Binding-site contacts:
Ligand atom O6 contacts residue HIS215 of chain 1.C at 3.5 Å.
Ligand atom O1B contacts residue ASP311 of chain 1.C at 2.8 Å (salt-bridge).
Ligand atom O2G contacts residue ARG366 of chain 1.C at 3.0 Å (salt-bridge).
Ligand atom C8 contacts residue LEU150 of chain 1.C at 3.7 Å (hydrophobic).
Ligand atom N7 contacts residue HIS215 of chain 1.C at 4.0 Å.
Ligand atom O6 contacts residue TYR374 of chain 1.C at 2.9 Å (h-bond).
Ligand atom C2 contacts residue HIS215 of chain 1.C at 3.5 Å.
Ligand atom O3' contacts residue ASP319 of chain 1.C at 3.6 Å (salt-bridge).
Ligand atom N1 contacts residue HIS215 of chain 1.C at 3.1 Å (h-bond).
Ligand atom C4 contacts residue HIS215 of chain 1.C at 4.0 Å.
Ligand atom C5 contacts residue HIS215 of chain 1.C at 3.5 Å.
Ligand atom C6 contacts residue HIS215 of chain 1.C at 3.3 Å.
Ligand atom O3G contacts residue LYS312 of chain 1.C at 3.5 Å (salt-bridge).
Ligand atom N1 contacts residue GLN375 of chain 1.C at 3.0 Å (h-bond).
Ligand atom O6 contacts residue GLN375 of chain 1.C at 3.1 Å (h-bond).
Ligand atom C1' contacts residue LEU150 of chain 1.C at 4.0 Å (hydrophobic).
Ligand atom O1G contacts residue TYR315 of chain 1.C at 2.8 Å (h-bond).
Ligand atom C4' contacts residue ARG164 of chain 1.C at 4.0 Å.
Ligand atom N2 contacts residue HIS215 of chain 1.C at 3.9 Å.
Ligand atom O2A contacts residue ARG164 of chain 1.C at 4.0 Å.
Ligand atom C6 contacts residue GLN375 of chain 1.C at 3.2 Å.
Ligand atom S1A contacts residue ASP207 of chain 1.C at 3.9 Å.
Ligand atom C6 contacts residue TYR374 of chain 1.C at 3.4 Å (hydrophobic).
Ligand atom C2' contacts residue TYR374 of chain 1.C at 3.6 Å (hydrophobic).
Ligand atom C2 contacts residue GLN375 of chain 1.C at 3.9 Å.
Ligand atom O2G contacts residue TYR315 of chain 1.C at 3.9 Å.
Ligand atom C3' contacts residue ASP319 of chain 1.C at 4.0 Å.
Ligand atom N2 contacts residue HIS370 of chain 1.C at 3.6 Å.
Ligand atom C2' contacts residue ASP319 of chain 1.C at 4.0 Å.
Ligand atom O4' contacts residue ARG164 of chain 1.C at 4.1 Å.
Ligand atom O3' contacts residue GLN149 of chain 1.C at 2.7 Å (h-bond).
Ligand atom S1A contacts residue ARG164 of chain 1.C at 3.1 Å (salt-bridge).
Ligand atom C2' contacts residue LEU150 of chain 1.C at 3.6 Å (hydrophobic).
Ligand atom N3 contacts residue HIS215 of chain 1.C at 4.0 Å.
Ligand atom C3' contacts residue TYR315 of chain 1.C at 3.9 Å (hydrophobic).
Ligand atom PG contacts residue TYR315 of chain 1.C at 3.9 Å.
Ligand atom O1G contacts residue LYS312 of chain 1.C at 3.7 Å.
Ligand atom N7 contacts residue TYR374 of chain 1.C at 3.8 Å.
Ligand atom C5 contacts residue TYR374 of chain 1.C at 3.7 Å (hydrophobic).
Ligand atom O3' contacts residue TYR315 of chain 1.C at 3.9 Å.

Sequence of chain 1.C:
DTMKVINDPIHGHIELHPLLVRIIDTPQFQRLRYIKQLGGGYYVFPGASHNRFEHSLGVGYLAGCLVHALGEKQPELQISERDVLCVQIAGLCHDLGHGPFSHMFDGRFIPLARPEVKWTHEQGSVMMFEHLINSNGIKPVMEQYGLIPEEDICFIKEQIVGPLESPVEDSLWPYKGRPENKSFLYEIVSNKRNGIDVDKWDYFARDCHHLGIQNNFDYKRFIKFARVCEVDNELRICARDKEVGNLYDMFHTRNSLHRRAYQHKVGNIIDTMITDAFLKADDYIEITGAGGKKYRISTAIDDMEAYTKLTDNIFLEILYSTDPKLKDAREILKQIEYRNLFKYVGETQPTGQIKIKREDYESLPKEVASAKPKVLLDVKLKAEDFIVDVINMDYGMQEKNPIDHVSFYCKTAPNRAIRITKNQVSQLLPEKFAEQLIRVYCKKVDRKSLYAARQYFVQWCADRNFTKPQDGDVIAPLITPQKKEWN

The small molecule below binds the protein below.
Small molecule (SMILES): Nc1nc(=O)c2ncn([C@H]3C[C@H](O)[C@@H](CO[P](=O)(S)OP(=O)(O)OP(=O)(O)O)O3)c2[nH]1